Binding-site contacts:
Ligand atom O7 contacts residue TYR144 of chain 1.A at 3.7 Å.
Ligand atom N2 contacts residue TYR144 of chain 1.A at 3.3 Å.
Ligand atom C1 contacts residue TYR144 of chain 1.A at 3.6 Å (hydrophobic).
Ligand atom O5 contacts residue TYR144 of chain 1.A at 4.3 Å.
Ligand atom C1 contacts residue SER180 of chain 1.A at 3.8 Å.
Ligand atom N2 contacts residue ASN171 of chain 1.A at 3.0 Å (h-bond).
Ligand atom C8 contacts residue ASN171 of chain 1.A at 4.5 Å.
Ligand atom C2 contacts residue TYR144 of chain 1.A at 3.9 Å (hydrophobic).
Ligand atom O6 contacts residue THR178 of chain 1.A at 4.0 Å.
Ligand atom O5 contacts residue THR178 of chain 1.A at 3.5 Å.
Ligand atom C1 contacts residue ASN171 of chain 1.A at 1.4 Å.
Ligand atom C3 contacts residue ASN171 of chain 1.A at 3.8 Å.
Ligand atom C7 contacts residue TYR144 of chain 1.A at 4.2 Å (hydrophobic).
Ligand atom O5 contacts residue SER180 of chain 1.A at 3.5 Å.
Ligand atom O5 contacts residue ASN171 of chain 1.A at 2.3 Å (h-bond).
Ligand atom C4 contacts residue ASN171 of chain 1.A at 4.2 Å.
Ligand atom C5 contacts residue ASN171 of chain 1.A at 3.6 Å.
Ligand atom C4 contacts residue TYR144 of chain 1.A at 4.4 Å (hydrophobic).
Ligand atom C5 contacts residue TYR144 of chain 1.A at 4.1 Å (hydrophobic).
Ligand atom C3 contacts residue TYR144 of chain 1.A at 3.7 Å (hydrophobic).
Ligand atom C7 contacts residue ASN171 of chain 1.A at 4.0 Å.
Ligand atom C6 contacts residue SER180 of chain 1.A at 3.8 Å.
Ligand atom C5 contacts residue SER180 of chain 1.A at 3.8 Å.
Ligand atom C2 contacts residue ASN171 of chain 1.A at 2.5 Å.
Ligand atom C1 contacts residue THR178 of chain 1.A at 4.2 Å.

Sequence of chain 1.A:
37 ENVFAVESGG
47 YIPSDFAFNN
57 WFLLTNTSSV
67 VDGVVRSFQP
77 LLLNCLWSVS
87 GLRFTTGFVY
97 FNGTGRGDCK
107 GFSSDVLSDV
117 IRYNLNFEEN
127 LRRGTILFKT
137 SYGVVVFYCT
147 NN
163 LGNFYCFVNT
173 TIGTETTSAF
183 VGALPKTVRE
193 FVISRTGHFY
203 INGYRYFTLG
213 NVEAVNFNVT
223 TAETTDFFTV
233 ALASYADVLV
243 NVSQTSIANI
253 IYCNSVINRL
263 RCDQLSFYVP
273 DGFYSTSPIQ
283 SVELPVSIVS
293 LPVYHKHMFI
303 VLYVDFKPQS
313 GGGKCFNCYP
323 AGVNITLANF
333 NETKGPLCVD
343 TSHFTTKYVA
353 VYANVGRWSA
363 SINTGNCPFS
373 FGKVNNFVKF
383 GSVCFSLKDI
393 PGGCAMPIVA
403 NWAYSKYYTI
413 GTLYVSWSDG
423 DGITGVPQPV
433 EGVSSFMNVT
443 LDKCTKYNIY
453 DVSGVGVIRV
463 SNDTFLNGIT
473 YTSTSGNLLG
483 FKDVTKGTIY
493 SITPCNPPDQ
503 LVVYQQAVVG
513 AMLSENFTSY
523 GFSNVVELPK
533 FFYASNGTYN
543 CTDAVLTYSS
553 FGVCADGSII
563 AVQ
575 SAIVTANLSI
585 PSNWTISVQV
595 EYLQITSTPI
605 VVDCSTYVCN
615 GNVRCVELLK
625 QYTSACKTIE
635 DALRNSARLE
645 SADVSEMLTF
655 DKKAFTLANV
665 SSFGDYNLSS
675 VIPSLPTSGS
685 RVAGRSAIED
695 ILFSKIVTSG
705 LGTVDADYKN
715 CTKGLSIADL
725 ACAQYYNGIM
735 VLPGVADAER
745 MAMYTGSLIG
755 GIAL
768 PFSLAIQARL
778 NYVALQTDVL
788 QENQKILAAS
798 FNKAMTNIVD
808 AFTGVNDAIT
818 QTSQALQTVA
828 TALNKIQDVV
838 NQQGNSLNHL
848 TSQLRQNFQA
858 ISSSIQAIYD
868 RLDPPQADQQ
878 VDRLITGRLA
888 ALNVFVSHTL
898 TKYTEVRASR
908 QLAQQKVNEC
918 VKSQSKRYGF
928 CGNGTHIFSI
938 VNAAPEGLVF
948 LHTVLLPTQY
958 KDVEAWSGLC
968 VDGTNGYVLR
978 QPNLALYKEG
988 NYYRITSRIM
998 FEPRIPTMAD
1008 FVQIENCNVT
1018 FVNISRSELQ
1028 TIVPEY

The small molecule below binds the protein below.
Small molecule (SMILES): CC(=O)N[C@H]1[C@H](O[C@H]2[C@H](O)[C@@H](NC(C)=O)CO[C@@H]2CO)O[C@H](CO)[C@@H](O)[C@@H]1O